Sequence of chain 1.C:
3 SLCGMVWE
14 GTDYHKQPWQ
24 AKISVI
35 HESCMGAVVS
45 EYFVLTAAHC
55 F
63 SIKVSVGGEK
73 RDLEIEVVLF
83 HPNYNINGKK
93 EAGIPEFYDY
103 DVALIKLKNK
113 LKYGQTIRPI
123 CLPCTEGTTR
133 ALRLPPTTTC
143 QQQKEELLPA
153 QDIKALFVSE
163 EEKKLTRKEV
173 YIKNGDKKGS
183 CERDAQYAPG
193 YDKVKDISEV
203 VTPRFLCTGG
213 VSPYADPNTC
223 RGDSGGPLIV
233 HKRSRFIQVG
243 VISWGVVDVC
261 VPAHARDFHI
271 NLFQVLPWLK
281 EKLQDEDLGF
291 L

This protein binds this small molecule.
Small molecule (SMILES): Cc1cc(Br)c(Nc2ncc[nH]2)c2c(Cl)c[nH]c12

Binding-site contacts:
Ligand atom C15 contacts residue THR221 of chain 1.C at 3.6 Å.
Ligand atom C26 contacts residue SO41 of chain 1.N at 3.7 Å.
Ligand atom C12 contacts residue TRP246 of chain 1.C at 3.8 Å (hydrophobic).
Ligand atom C15 contacts residue SER226 of chain 1.C at 3.3 Å.
Ligand atom N22 contacts residue GLY247 of chain 1.C at 2.9 Å (h-bond).
Ligand atom N22 contacts residue PRO191 of chain 1.C at 3.8 Å.
Ligand atom C23 contacts residue PRO191 of chain 1.C at 3.8 Å (hydrophobic).
Ligand atom C13 contacts residue TRP246 of chain 1.C at 3.5 Å (hydrophobic).
Ligand atom C8 contacts residue VAL249 of chain 1.C at 3.0 Å (hydrophobic).
Ligand atom C26 contacts residue PRO191 of chain 1.C at 3.4 Å (hydrophobic).
Ligand atom C5 contacts residue GLY247 of chain 1.C at 3.4 Å.
Ligand atom C21 contacts residue GLY247 of chain 1.C at 3.8 Å.
Ligand atom C26 contacts residue TYR100 of chain 1.C at 3.8 Å (hydrophobic).
Ligand atom C15 contacts residue CYS222 of chain 1.C at 3.4 Å (hydrophobic).
Ligand atom C21 contacts residue SO41 of chain 1.N at 3.0 Å.
Ligand atom N6 contacts residue VAL249 of chain 1.C at 3.8 Å.
Ligand atom C13 contacts residue SER226 of chain 1.C at 3.7 Å.
Ligand atom C26 contacts residue GLU98 of chain 1.C at 3.3 Å.
Ligand atom N19 contacts residue ARG223 of chain 1.C at 3.5 Å (salt-bridge).
Ligand atom N19 contacts residue SO41 of chain 1.N at 2.9 Å (h-bond).
Ligand atom C23 contacts residue GLY247 of chain 1.C at 3.9 Å.
Ligand atom C3 contacts residue ARG223 of chain 1.C at 3.8 Å.
Ligand atom N22 contacts residue TRP246 of chain 1.C at 3.9 Å.
Ligand atom C2 contacts residue ARG223 of chain 1.C at 3.9 Å.
Ligand atom C15 contacts residue ARG223 of chain 1.C at 3.7 Å.
Ligand atom CL1 contacts residue GLY247 of chain 1.C at 3.6 Å.
Ligand atom CL1 contacts residue PRO191 of chain 1.C at 3.4 Å.
Ligand atom CL1 contacts residue VAL248 of chain 1.C at 3.9 Å.
Ligand atom C4 contacts residue GLY247 of chain 1.C at 3.5 Å.
Ligand atom C10 contacts residue GLY247 of chain 1.C at 3.4 Å.
Ligand atom N29 contacts residue GLU98 of chain 1.C at 3.4 Å (salt-bridge).
Ligand atom C8 contacts residue GLY247 of chain 1.C at 3.8 Å.
Ligand atom C8 contacts residue ASP250 of chain 1.C at 3.5 Å.
Ligand atom C13 contacts residue SER245 of chain 1.C at 3.5 Å.
Ligand atom N6 contacts residue GLY247 of chain 1.C at 3.7 Å.
Ligand atom N29 contacts residue SO41 of chain 1.N at 2.6 Å (h-bond).
Ligand atom CL1 contacts residue ASP250 of chain 1.C at 3.9 Å.
Ligand atom C23 contacts residue TRP246 of chain 1.C at 3.8 Å (hydrophobic).
Ligand atom C12 contacts residue GLY247 of chain 1.C at 3.6 Å.
Ligand atom BR1 contacts residue TYR100 of chain 1.C at 3.4 Å.